This protein binds this small molecule.
Small molecule (SMILES): CC(C)CCC[C@@H](C)[C@H]1CC[C@H]2[C@@H]3CC=C4C[C@@H](O)CC[C@]4(C)[C@H]3CC[C@]12C

Binding-site contacts:
Ligand atom C4 contacts residue ARG158 of chain 1.A at 3.8 Å.
Ligand atom C9 contacts residue ILE161 of chain 1.A at 3.7 Å (hydrophobic).
Ligand atom C3 contacts residue ARG158 of chain 1.A at 3.9 Å.
Ligand atom C16 contacts residue TRP165 of chain 1.A at 4.0 Å (hydrophobic).
Ligand atom C17 contacts residue TRP165 of chain 1.A at 3.7 Å (hydrophobic).
Ligand atom C27 contacts residue ILE119 of chain 1.A at 4.2 Å (hydrophobic).
Ligand atom C6 contacts residue ILE161 of chain 1.A at 4.2 Å (hydrophobic).
Ligand atom C11 contacts residue TRP165 of chain 1.A at 3.7 Å (hydrophobic).
Ligand atom C27 contacts residue CLR1 of chain 1.I at 3.7 Å.
Ligand atom C21 contacts residue CLR1 of chain 1.I at 3.8 Å.
Ligand atom C11 contacts residue SER81 of chain 1.A at 4.2 Å.
Ligand atom C3 contacts residue ILE161 of chain 1.A at 4.1 Å (hydrophobic).
Ligand atom O1 contacts residue TYR77 of chain 1.A at 3.9 Å.
Ligand atom C25 contacts residue CLR1 of chain 1.I at 4.2 Å.
Ligand atom C7 contacts residue LEU162 of chain 1.A at 4.3 Å (hydrophobic).
Ligand atom C11 contacts residue CYS84 of chain 1.A at 3.8 Å (hydrophobic).
Ligand atom C22 contacts residue TRP165 of chain 1.A at 3.9 Å (hydrophobic).
Ligand atom C8 contacts residue ILE161 of chain 1.A at 4.2 Å (hydrophobic).
Ligand atom C20 contacts residue CLR1 of chain 1.I at 4.2 Å.
Ligand atom C15 contacts residue TRP165 of chain 1.A at 4.1 Å (hydrophobic).
Ligand atom C2 contacts residue THR80 of chain 1.A at 3.7 Å.
Ligand atom C1 contacts residue ILE161 of chain 1.A at 4.3 Å (hydrophobic).
Ligand atom C12 contacts residue CYS84 of chain 1.A at 3.7 Å (hydrophobic).
Ligand atom C7 contacts residue ILE161 of chain 1.A at 3.9 Å (hydrophobic).
Ligand atom C8 contacts residue TRP165 of chain 1.A at 4.1 Å (hydrophobic).
Ligand atom C21 contacts residue VAL88 of chain 1.A at 4.1 Å (hydrophobic).
Ligand atom C5 contacts residue ILE161 of chain 1.A at 4.0 Å (hydrophobic).
Ligand atom C12 contacts residue TRP165 of chain 1.A at 4.2 Å (hydrophobic).
Ligand atom C14 contacts residue TRP165 of chain 1.A at 3.6 Å (hydrophobic).
Ligand atom C9 contacts residue TRP165 of chain 1.A at 4.1 Å (hydrophobic).
Ligand atom C24 contacts residue CLR1 of chain 1.I at 3.8 Å.
Ligand atom O1 contacts residue ARG158 of chain 1.A at 3.4 Å (salt-bridge).
Ligand atom C21 contacts residue TRP165 of chain 1.A at 4.2 Å (hydrophobic).
Ligand atom C26 contacts residue LEU122 of chain 1.A at 3.6 Å (hydrophobic).
Ligand atom C10 contacts residue ILE161 of chain 1.A at 4.2 Å (hydrophobic).
Ligand atom C21 contacts residue CYS84 of chain 1.A at 4.1 Å (hydrophobic).
Ligand atom C13 contacts residue TRP165 of chain 1.A at 4.1 Å (hydrophobic).
Ligand atom C18 contacts residue CLR1 of chain 1.I at 3.5 Å.
Ligand atom C1 contacts residue THR80 of chain 1.A at 3.8 Å.
Ligand atom C19 contacts residue CLR1 of chain 1.I at 3.6 Å.

Sequence of chain 1.A:
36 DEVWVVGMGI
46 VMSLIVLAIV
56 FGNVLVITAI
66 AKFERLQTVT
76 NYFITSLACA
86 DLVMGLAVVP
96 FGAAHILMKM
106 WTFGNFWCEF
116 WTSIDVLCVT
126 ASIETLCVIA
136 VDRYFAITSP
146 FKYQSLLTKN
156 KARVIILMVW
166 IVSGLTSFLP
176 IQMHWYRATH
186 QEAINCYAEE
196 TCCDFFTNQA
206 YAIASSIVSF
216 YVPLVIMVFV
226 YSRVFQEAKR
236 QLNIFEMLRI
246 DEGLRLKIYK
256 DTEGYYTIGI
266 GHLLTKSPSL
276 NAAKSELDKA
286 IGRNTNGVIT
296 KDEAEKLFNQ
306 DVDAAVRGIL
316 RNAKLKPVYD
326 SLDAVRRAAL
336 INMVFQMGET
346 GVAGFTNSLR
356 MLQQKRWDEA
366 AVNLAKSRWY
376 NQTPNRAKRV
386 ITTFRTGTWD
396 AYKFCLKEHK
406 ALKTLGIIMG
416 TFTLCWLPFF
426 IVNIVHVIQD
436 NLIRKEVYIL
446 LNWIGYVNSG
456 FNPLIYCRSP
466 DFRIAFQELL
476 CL